Sequence of chain 1.B:
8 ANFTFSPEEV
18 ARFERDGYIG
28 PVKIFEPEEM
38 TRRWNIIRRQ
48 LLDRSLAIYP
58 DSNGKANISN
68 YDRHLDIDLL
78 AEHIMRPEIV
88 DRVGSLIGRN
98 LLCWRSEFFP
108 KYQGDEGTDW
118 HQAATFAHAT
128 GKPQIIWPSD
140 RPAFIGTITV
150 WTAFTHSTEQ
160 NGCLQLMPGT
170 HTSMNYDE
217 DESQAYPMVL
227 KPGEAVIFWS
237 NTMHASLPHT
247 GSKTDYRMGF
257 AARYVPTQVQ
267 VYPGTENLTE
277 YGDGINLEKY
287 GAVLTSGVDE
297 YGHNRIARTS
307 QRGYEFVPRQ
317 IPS

Sequence of chain 1.A:
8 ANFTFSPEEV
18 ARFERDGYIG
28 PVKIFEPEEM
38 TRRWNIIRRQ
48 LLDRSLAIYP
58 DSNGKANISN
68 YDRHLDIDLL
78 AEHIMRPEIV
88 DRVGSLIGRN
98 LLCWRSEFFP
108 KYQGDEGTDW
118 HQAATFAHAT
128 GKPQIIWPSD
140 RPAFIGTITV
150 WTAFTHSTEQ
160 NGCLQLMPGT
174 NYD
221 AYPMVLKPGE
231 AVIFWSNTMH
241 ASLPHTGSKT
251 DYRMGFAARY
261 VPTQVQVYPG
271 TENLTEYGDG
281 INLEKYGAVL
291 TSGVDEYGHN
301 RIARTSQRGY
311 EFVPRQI

This small molecule binds to this protein.
Small molecule (SMILES): O=C(O)CCC(=O)C(=O)O

Binding-site contacts:
Ligand atom C5 contacts residue ALA121 of chain 1.B at 3.7 Å (hydrophobic).
Ligand atom O5 contacts residue LYS62 of chain 1.B at 3.8 Å.
Ligand atom C1 contacts residue ALA124 of chain 1.B at 3.8 Å (hydrophobic).
Ligand atom C3 contacts residue SO41 of chain 1.I at 3.0 Å.
Ligand atom C1 contacts residue HIS125 of chain 1.B at 3.7 Å.
Ligand atom C1 contacts residue GLN131 of chain 1.B at 3.5 Å.
Ligand atom O5 contacts residue SO41 of chain 1.I at 3.6 Å.
Ligand atom O1 contacts residue LYS62 of chain 1.B at 3.7 Å.
Ligand atom C4 contacts residue SO41 of chain 1.I at 3.0 Å.
Ligand atom O5 contacts residue ASP116 of chain 1.A at 2.5 Å (salt-bridge).
Ligand atom O4 contacts residue ALA121 of chain 1.B at 3.3 Å (h-bond).
Ligand atom O1 contacts residue GLN131 of chain 1.B at 3.2 Å (h-bond).
Ligand atom O2 contacts residue ALA124 of chain 1.B at 3.3 Å.
Ligand atom C1 contacts residue ARG102 of chain 1.B at 3.7 Å.
Ligand atom C5 contacts residue SO41 of chain 1.I at 3.7 Å.
Ligand atom O5 contacts residue PHE123 of chain 1.B at 2.4 Å (h-bond).
Ligand atom O5 contacts residue HIS125 of chain 1.B at 3.8 Å.
Ligand atom C2 contacts residue SO41 of chain 1.I at 3.1 Å.
Ligand atom O1 contacts residue ARG102 of chain 1.B at 2.9 Å (salt-bridge).
Ligand atom C3 contacts residue ASP116 of chain 1.A at 3.8 Å.
Ligand atom C1 contacts residue SO41 of chain 1.I at 3.6 Å.
Ligand atom O4 contacts residue THR122 of chain 1.B at 3.4 Å.
Ligand atom C3 contacts residue GLN131 of chain 1.B at 3.0 Å.
Ligand atom C4 contacts residue THR122 of chain 1.B at 3.7 Å.
Ligand atom C4 contacts residue ALA121 of chain 1.B at 3.2 Å (hydrophobic).
Ligand atom C1 contacts residue LYS62 of chain 1.B at 3.2 Å.
Ligand atom C2 contacts residue LYS62 of chain 1.B at 3.7 Å.
Ligand atom C1 contacts residue ASP116 of chain 1.A at 3.6 Å.
Ligand atom O2 contacts residue PHE123 of chain 1.B at 3.8 Å.
Ligand atom C5 contacts residue THR122 of chain 1.B at 3.7 Å.
Ligand atom O2 contacts residue LYS62 of chain 1.B at 2.9 Å (salt-bridge).
Ligand atom O2 contacts residue ASP279 of chain 1.B at 3.3 Å (salt-bridge).
Ligand atom O2 contacts residue ASP116 of chain 1.A at 3.8 Å.
Ligand atom C2 contacts residue ASP116 of chain 1.A at 3.0 Å.
Ligand atom C2 contacts residue GLN131 of chain 1.B at 3.2 Å.
Ligand atom C3 contacts residue ARG102 of chain 1.B at 3.2 Å.
Ligand atom C1 contacts residue PHE123 of chain 1.B at 3.8 Å (hydrophobic).
Ligand atom C2 contacts residue PHE123 of chain 1.B at 3.1 Å (hydrophobic).
Ligand atom O2 contacts residue HIS125 of chain 1.B at 2.6 Å (h-bond).
Ligand atom O3 contacts residue ARG259 of chain 1.B at 3.6 Å.